Binding-site contacts:
Ligand atom C1 contacts residue TYR126 of chain 1.A at 3.0 Å (hydrophobic).
Ligand atom O4 contacts residue FAD1 of chain 1.I at 3.5 Å (h-bond).
Ligand atom C3M contacts residue FAD1 of chain 1.I at 3.5 Å.
Ligand atom C5 contacts residue TYR128 of chain 1.A at 4.4 Å (hydrophobic).
Ligand atom O1 contacts residue TYR126 of chain 1.A at 2.6 Å (h-bond).
Ligand atom C5M contacts residue GLY150 of chain 1.C at 3.8 Å.
Ligand atom C2 contacts residue TYR126 of chain 1.A at 3.4 Å (hydrophobic).
Ligand atom C3 contacts residue PHE178 of chain 1.A at 4.2 Å (hydrophobic).
Ligand atom C6M contacts residue PRO68 of chain 1.A at 4.2 Å (hydrophobic).
Ligand atom O4 contacts residue TYR128 of chain 1.A at 4.4 Å.
Ligand atom C5M contacts residue GLY149 of chain 1.C at 3.8 Å.
Ligand atom C3 contacts residue FAD1 of chain 1.I at 3.5 Å.
Ligand atom O4 contacts residue PHE178 of chain 1.A at 4.3 Å.
Ligand atom C3M contacts residue PHE106 of chain 1.C at 4.3 Å (hydrophobic).
Ligand atom O1 contacts residue PRO68 of chain 1.A at 4.3 Å.
Ligand atom C2 contacts residue FAD1 of chain 1.I at 3.6 Å.
Ligand atom C5M contacts residue FAD1 of chain 1.I at 3.7 Å.
Ligand atom C1 contacts residue FAD1 of chain 1.I at 3.7 Å.
Ligand atom C6 contacts residue TYR126 of chain 1.A at 3.9 Å (hydrophobic).
Ligand atom C2M contacts residue TRP105 of chain 1.C at 3.6 Å (hydrophobic).
Ligand atom C6M contacts residue TYR126 of chain 1.A at 4.4 Å (hydrophobic).
Ligand atom C5M contacts residue TYR128 of chain 1.A at 3.3 Å (hydrophobic).
Ligand atom O1 contacts residue FAD1 of chain 1.I at 3.8 Å.
Ligand atom C3 contacts residue TYR126 of chain 1.A at 4.1 Å (hydrophobic).
Ligand atom C5 contacts residue FAD1 of chain 1.I at 3.6 Å.
Ligand atom C4 contacts residue FAD1 of chain 1.I at 3.7 Å.
Ligand atom C2M contacts residue FAD1 of chain 1.I at 3.7 Å.
Ligand atom O4 contacts residue HIS161 of chain 1.C at 4.1 Å.
Ligand atom C3M contacts residue TRP105 of chain 1.C at 4.0 Å (hydrophobic).
Ligand atom C6 contacts residue FAD1 of chain 1.I at 3.6 Å.
Ligand atom C6M contacts residue FAD1 of chain 1.I at 3.6 Å.
Ligand atom C2M contacts residue TYR126 of chain 1.A at 3.5 Å (hydrophobic).
Ligand atom C3M contacts residue PHE178 of chain 1.A at 3.5 Å (hydrophobic).

Sequence of chain 1.C:
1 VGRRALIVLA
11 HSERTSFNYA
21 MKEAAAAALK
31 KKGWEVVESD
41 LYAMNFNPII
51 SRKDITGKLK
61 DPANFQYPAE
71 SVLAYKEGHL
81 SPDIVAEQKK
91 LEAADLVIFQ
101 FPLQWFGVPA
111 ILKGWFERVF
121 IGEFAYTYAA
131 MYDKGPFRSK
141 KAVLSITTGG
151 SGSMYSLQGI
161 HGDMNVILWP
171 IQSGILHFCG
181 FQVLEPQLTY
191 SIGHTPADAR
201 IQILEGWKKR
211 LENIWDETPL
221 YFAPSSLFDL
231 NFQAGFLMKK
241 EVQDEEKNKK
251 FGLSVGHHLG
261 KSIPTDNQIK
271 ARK

A protein and the small-molecule ligand that binds it are described below.
Small molecule (SMILES): CC1=C(C)C(=O)C(C)=C(C)C1=O

Sequence of chain 1.A:
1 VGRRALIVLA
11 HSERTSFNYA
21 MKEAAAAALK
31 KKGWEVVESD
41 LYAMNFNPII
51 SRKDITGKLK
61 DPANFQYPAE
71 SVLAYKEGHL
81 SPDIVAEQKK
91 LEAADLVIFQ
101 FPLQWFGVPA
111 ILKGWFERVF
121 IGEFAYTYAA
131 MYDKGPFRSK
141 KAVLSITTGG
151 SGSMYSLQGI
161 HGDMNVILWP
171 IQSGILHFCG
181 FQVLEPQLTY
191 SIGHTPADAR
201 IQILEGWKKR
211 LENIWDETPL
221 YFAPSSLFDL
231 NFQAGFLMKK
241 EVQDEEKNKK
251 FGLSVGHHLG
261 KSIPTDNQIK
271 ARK